Sequence of chain 1.B:
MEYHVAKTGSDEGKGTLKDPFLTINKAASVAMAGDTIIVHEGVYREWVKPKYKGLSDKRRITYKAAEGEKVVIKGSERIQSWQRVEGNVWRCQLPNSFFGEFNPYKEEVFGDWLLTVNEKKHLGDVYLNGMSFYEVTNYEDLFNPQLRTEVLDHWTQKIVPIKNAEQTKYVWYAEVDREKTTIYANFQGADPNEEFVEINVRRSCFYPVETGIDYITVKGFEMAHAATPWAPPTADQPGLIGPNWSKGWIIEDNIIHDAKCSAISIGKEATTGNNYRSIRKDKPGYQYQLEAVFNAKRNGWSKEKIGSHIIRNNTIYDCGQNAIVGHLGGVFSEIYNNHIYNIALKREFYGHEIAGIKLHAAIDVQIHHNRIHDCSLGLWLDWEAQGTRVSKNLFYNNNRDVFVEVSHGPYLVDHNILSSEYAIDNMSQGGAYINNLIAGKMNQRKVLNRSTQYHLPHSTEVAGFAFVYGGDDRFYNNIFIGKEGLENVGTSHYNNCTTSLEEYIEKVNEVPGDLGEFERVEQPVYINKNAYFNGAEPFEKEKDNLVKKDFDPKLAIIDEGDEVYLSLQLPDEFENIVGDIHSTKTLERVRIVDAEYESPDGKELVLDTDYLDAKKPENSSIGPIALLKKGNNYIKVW

Binding-site contacts:
Ligand atom O4 contacts residue LYS358 of chain 1.B at 3.2 Å (salt-bridge).
Ligand atom C5 contacts residue TRP113 of chain 1.B at 3.5 Å (hydrophobic).
Ligand atom C4 contacts residue ASP382 of chain 1.B at 3.7 Å.
Ligand atom C1 contacts residue HIS352 of chain 1.B at 3.6 Å.
Ligand atom C5 contacts residue GLU353 of chain 1.B at 3.4 Å.
Ligand atom C2 contacts residue ASP382 of chain 1.B at 3.3 Å.
Ligand atom O4 contacts residue ASP382 of chain 1.B at 3.3 Å (salt-bridge).
Ligand atom C3 contacts residue GLU405 of chain 1.B at 3.3 Å.
Ligand atom O2 contacts residue ARG450 of chain 1.B at 2.7 Å (salt-bridge).
Ligand atom C4 contacts residue TRP113 of chain 1.B at 3.7 Å (hydrophobic).
Ligand atom O4 contacts residue GLU353 of chain 1.B at 2.6 Å (salt-bridge).
Ligand atom O2 contacts residue HIS352 of chain 1.B at 3.6 Å.
Ligand atom C1 contacts residue GLU405 of chain 1.B at 3.5 Å.
Ligand atom O3 contacts residue TRP383 of chain 1.B at 2.9 Å (h-bond).
Ligand atom C3 contacts residue GLN289 of chain 1.B at 3.6 Å.
Ligand atom C4 contacts residue GLU353 of chain 1.B at 3.3 Å.
Ligand atom O3 contacts residue GLN289 of chain 1.B at 2.5 Å (h-bond).
Ligand atom C5 contacts residue GLU405 of chain 1.B at 3.2 Å.
Ligand atom C5 contacts residue ARG450 of chain 1.B at 3.2 Å.
Ligand atom O5 contacts residue HIS352 of chain 1.B at 3.3 Å (h-bond).
Ligand atom O3 contacts residue PHE403 of chain 1.B at 3.4 Å.
Ligand atom O4 contacts residue PRO233 of chain 1.B at 3.5 Å.
Ligand atom O3 contacts residue TRP113 of chain 1.B at 3.8 Å.
Ligand atom C2 contacts residue ARG450 of chain 1.B at 3.5 Å.
Ligand atom C3 contacts residue ASP382 of chain 1.B at 3.1 Å.
Ligand atom O2 contacts residue ASP382 of chain 1.B at 2.8 Å (salt-bridge).
Ligand atom O5 contacts residue TRP380 of chain 1.B at 3.8 Å.
Ligand atom O4 contacts residue GLU405 of chain 1.B at 3.5 Å (salt-bridge).
Ligand atom O5 contacts residue LYS358 of chain 1.B at 3.4 Å (salt-bridge).
Ligand atom O3 contacts residue GLU405 of chain 1.B at 2.9 Å (salt-bridge).
Ligand atom O2 contacts residue TRP383 of chain 1.B at 3.3 Å (h-bond).
Ligand atom O4 contacts residue HIS360 of chain 1.B at 2.9 Å (h-bond).
Ligand atom C3 contacts residue TRP383 of chain 1.B at 3.5 Å (hydrophobic).
Ligand atom C5 contacts residue HIS352 of chain 1.B at 3.7 Å.
Ligand atom O2 contacts residue GLU405 of chain 1.B at 3.2 Å (salt-bridge).
Ligand atom O3 contacts residue TRP380 of chain 1.B at 3.5 Å.
Ligand atom O2 contacts residue TRP155 of chain 1.B at 3.3 Å.
Ligand atom O5 contacts residue ASP382 of chain 1.B at 3.1 Å (salt-bridge).
Ligand atom C1 contacts residue ASP382 of chain 1.B at 3.1 Å.
Ligand atom C4 contacts residue GLU405 of chain 1.B at 2.5 Å.

The protein below binds the small molecule below.
Small molecule (SMILES): O[C@@H]1[C@@H](O)[C@H](O[C@@H]2CO[C@@H](O)[C@H](O)[C@H]2O)OC[C@H]1O